Sequence of chain 1.C:
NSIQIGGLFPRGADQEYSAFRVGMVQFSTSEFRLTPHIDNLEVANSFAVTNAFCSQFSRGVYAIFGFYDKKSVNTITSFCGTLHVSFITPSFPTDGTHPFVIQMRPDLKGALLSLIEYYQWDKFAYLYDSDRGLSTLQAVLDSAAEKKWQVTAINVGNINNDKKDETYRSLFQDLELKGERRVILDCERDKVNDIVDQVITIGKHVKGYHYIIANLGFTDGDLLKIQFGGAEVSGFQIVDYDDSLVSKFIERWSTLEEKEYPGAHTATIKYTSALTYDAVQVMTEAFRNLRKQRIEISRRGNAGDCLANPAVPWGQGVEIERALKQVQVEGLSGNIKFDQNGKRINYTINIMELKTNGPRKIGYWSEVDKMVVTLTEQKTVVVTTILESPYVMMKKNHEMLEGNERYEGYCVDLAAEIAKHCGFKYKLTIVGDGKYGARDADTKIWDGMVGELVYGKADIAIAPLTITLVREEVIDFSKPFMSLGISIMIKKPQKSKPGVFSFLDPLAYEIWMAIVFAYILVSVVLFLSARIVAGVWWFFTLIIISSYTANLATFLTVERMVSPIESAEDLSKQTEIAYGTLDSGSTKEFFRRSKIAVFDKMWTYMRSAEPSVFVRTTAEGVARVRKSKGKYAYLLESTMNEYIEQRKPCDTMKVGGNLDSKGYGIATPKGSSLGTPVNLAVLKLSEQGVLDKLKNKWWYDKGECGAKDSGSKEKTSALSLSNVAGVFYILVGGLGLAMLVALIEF

A protein and the small-molecule ligand that binds it are described below.
Small molecule (SMILES): CC(C)S(=O)(=O)NC[C@H](C)c1ccc(-c2ccc([C@@H](C)CNS(=O)(=O)C(C)C)cc2)cc1

Binding-site contacts:
Ligand atom S1 contacts residue PRO489 of chain 1.C at 3.3 Å (h-bond).
Ligand atom O3 contacts residue LYS488 of chain 1.B at 3.6 Å.
Ligand atom C8 contacts residue SER492 of chain 1.C at 3.5 Å.
Ligand atom S2 contacts residue PRO489 of chain 1.B at 3.3 Å (h-bond).
Ligand atom O3 contacts residue PRO489 of chain 1.B at 3.1 Å (h-bond).
Ligand atom C19 contacts residue SER744 of chain 1.C at 3.7 Å.
Ligand atom C24 contacts residue LEU741 of chain 1.B at 3.8 Å (hydrophobic).
Ligand atom C15 contacts residue PRO489 of chain 1.B at 3.4 Å (hydrophobic).
Ligand atom C14 contacts residue PRO489 of chain 1.B at 3.5 Å (hydrophobic).
Ligand atom C15 contacts residue SER744 of chain 1.B at 3.4 Å.
Ligand atom C24 contacts residue LYS488 of chain 1.B at 3.8 Å.
Ligand atom C9 contacts residue SER492 of chain 1.C at 3.7 Å.
Ligand atom C2 contacts residue PRO489 of chain 1.B at 3.5 Å (hydrophobic).
Ligand atom C13 contacts residue PRO489 of chain 1.C at 3.6 Å (hydrophobic).
Ligand atom O1 contacts residue GLY721 of chain 1.B at 3.6 Å (h-bond).
Ligand atom C3 contacts residue PRO489 of chain 1.B at 3.5 Å (hydrophobic).
Ligand atom C16 contacts residue SER719 of chain 1.C at 3.7 Å.
Ligand atom C17 contacts residue SER719 of chain 1.B at 3.6 Å.
Ligand atom C9 contacts residue PRO489 of chain 1.C at 3.5 Å (hydrophobic).
Ligand atom N2 contacts residue PRO489 of chain 1.C at 2.3 Å (h-bond).
Ligand atom O1 contacts residue LYS720 of chain 1.B at 3.4 Å.
Ligand atom O2 contacts residue PRO489 of chain 1.C at 3.2 Å (h-bond).
Ligand atom C6 contacts residue SER719 of chain 1.C at 3.7 Å.
Ligand atom C21 contacts residue ILE476 of chain 1.B at 3.6 Å (hydrophobic).
Ligand atom C20 contacts residue SER744 of chain 1.B at 3.6 Å.
Ligand atom C1 contacts residue PRO489 of chain 1.B at 3.6 Å (hydrophobic).
Ligand atom C23 contacts residue LEU741 of chain 1.B at 3.7 Å (hydrophobic).
Ligand atom C2 contacts residue SER492 of chain 1.B at 3.5 Å.
Ligand atom C15 contacts residue SER719 of chain 1.C at 3.5 Å.
Ligand atom C8 contacts residue PRO489 of chain 1.C at 3.5 Å (hydrophobic).
Ligand atom O4 contacts residue LYS720 of chain 1.C at 3.6 Å.
Ligand atom C2 contacts residue MET491 of chain 1.B at 3.4 Å (hydrophobic).
Ligand atom C3 contacts residue SER492 of chain 1.B at 3.5 Å.
Ligand atom N1 contacts residue PRO489 of chain 1.B at 2.4 Å (h-bond).
Ligand atom C22 contacts residue LYS488 of chain 1.C at 3.8 Å.
Ligand atom C22 contacts residue SER744 of chain 1.C at 3.4 Å.
Ligand atom C18 contacts residue SER719 of chain 1.B at 3.4 Å.
Ligand atom C18 contacts residue PRO489 of chain 1.C at 3.4 Å (hydrophobic).
Ligand atom C23 contacts residue ILE476 of chain 1.C at 3.6 Å (hydrophobic).
Ligand atom C8 contacts residue MET491 of chain 1.C at 3.7 Å (hydrophobic).

Sequence of chain 1.B:
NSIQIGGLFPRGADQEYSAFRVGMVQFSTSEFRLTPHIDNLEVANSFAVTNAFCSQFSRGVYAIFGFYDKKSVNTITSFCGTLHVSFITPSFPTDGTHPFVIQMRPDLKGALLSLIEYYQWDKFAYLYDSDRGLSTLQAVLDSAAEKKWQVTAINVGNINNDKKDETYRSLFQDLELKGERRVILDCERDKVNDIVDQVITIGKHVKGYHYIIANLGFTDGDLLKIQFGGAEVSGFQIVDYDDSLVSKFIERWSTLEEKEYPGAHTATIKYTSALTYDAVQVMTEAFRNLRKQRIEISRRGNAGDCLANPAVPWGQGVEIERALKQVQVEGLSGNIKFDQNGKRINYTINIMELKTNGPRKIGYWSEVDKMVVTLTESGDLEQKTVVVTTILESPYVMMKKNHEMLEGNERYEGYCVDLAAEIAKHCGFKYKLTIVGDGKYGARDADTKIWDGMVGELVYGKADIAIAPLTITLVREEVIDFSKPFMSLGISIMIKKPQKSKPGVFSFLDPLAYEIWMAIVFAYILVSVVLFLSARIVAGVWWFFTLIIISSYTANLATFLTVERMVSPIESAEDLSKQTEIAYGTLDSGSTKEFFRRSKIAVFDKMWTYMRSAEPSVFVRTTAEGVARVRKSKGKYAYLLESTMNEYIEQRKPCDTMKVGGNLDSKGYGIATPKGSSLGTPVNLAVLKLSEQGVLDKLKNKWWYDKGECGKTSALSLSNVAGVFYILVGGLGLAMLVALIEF